The small molecule below binds the protein below.
Small molecule (SMILES): CC(=O)N[C@@H]1[C@@H](O)[C@H](O)[C@@H](CO)O[C@H]1O

Binding-site contacts:
Ligand atom C7 contacts residue GLN322 of chain 34.E at 3.9 Å.
Ligand atom N2 contacts residue ASN313 of chain 34.E at 3.0 Å (h-bond).
Ligand atom C5 contacts residue THR315 of chain 34.E at 4.0 Å.
Ligand atom C5 contacts residue ASN313 of chain 34.E at 3.6 Å.
Ligand atom O7 contacts residue ASN313 of chain 34.E at 3.6 Å.
Ligand atom C1 contacts residue ASN313 of chain 34.E at 1.4 Å.
Ligand atom C3 contacts residue ASN313 of chain 34.E at 3.8 Å.
Ligand atom C4 contacts residue ASN313 of chain 34.E at 4.2 Å.
Ligand atom O5 contacts residue THR315 of chain 34.E at 3.9 Å.
Ligand atom C8 contacts residue GLN322 of chain 34.E at 3.2 Å.
Ligand atom N2 contacts residue GLN322 of chain 34.E at 4.5 Å.
Ligand atom C7 contacts residue ASN313 of chain 34.E at 3.5 Å.
Ligand atom C6 contacts residue THR315 of chain 34.E at 3.8 Å.
Ligand atom C2 contacts residue ASN313 of chain 34.E at 2.4 Å.
Ligand atom O5 contacts residue ASN313 of chain 34.E at 2.3 Å (h-bond).
Ligand atom O7 contacts residue GLN322 of chain 34.E at 4.4 Å.

Sequence of chain 34.E:
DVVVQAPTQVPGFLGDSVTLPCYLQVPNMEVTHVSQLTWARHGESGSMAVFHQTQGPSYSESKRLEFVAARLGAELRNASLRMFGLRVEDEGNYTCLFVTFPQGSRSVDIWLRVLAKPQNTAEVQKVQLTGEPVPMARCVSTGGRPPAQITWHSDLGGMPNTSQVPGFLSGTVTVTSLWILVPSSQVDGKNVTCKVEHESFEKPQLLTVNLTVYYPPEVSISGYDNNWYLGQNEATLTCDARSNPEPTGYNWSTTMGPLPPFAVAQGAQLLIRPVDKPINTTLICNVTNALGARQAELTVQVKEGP